Binding-site contacts:
Ligand atom C contacts residue ASN224 of chain 1.E at 3.6 Å.
Ligand atom O3P contacts residue ARG127 of chain 1.E at 2.8 Å (salt-bridge).
Ligand atom CB contacts residue TRP228 of chain 1.E at 3.7 Å (hydrophobic).
Ligand atom CB contacts residue ASN224 of chain 1.E at 3.6 Å.
Ligand atom O2P contacts residue TYR128 of chain 1.E at 2.5 Å (h-bond).
Ligand atom CA contacts residue ASN173 of chain 1.E at 3.7 Å.
Ligand atom O3P contacts residue ARG56 of chain 1.E at 2.9 Å (salt-bridge).
Ligand atom N contacts residue LEU172 of chain 1.E at 3.5 Å.
Ligand atom CD2 contacts residue ASN224 of chain 1.E at 3.2 Å.
Ligand atom N contacts residue ASN224 of chain 1.E at 2.7 Å (h-bond).
Ligand atom CE2 contacts residue LEU227 of chain 1.E at 3.4 Å (hydrophobic).
Ligand atom O contacts residue LEU220 of chain 1.E at 3.6 Å.
Ligand atom CB contacts residue ASN173 of chain 1.E at 3.2 Å.
Ligand atom CA contacts residue ASN224 of chain 1.E at 3.6 Å.
Ligand atom O contacts residue LEU172 of chain 1.E at 3.6 Å.
Ligand atom CD2 contacts residue ASP223 of chain 1.E at 3.6 Å.
Ligand atom P contacts residue ARG56 of chain 1.E at 3.7 Å.
Ligand atom P contacts residue TYR128 of chain 1.E at 3.7 Å.
Ligand atom CE2 contacts residue ASP223 of chain 1.E at 3.7 Å.
Ligand atom CB contacts residue ASN224 of chain 1.E at 3.7 Å.
Ligand atom OH contacts residue LEU227 of chain 1.E at 3.5 Å.
Ligand atom N contacts residue ASN173 of chain 1.E at 2.8 Å (h-bond).
Ligand atom O2P contacts residue ARG127 of chain 1.E at 2.9 Å (salt-bridge).
Ligand atom CA contacts residue ASN173 of chain 1.E at 3.5 Å.
Ligand atom CG contacts residue LEU216 of chain 1.E at 3.5 Å (hydrophobic).
Ligand atom OG contacts residue ASN173 of chain 1.E at 3.4 Å (h-bond).
Ligand atom C contacts residue ASN173 of chain 1.E at 3.6 Å.
Ligand atom O contacts residue LYS49 of chain 1.E at 3.6 Å (salt-bridge).
Ligand atom O contacts residue VAL176 of chain 1.E at 3.5 Å.
Ligand atom O contacts residue LEU227 of chain 1.E at 3.7 Å.
Ligand atom CA contacts residue ASN224 of chain 1.E at 3.5 Å.
Ligand atom OG contacts residue LYS120 of chain 1.E at 3.3 Å (salt-bridge).
Ligand atom O1P contacts residue ARG56 of chain 1.E at 2.9 Å (salt-bridge).
Ligand atom CB contacts residue ASN173 of chain 1.E at 3.5 Å.
Ligand atom CG contacts residue ASN224 of chain 1.E at 3.7 Å.
Ligand atom OG contacts residue TRP228 of chain 1.E at 3.0 Å (h-bond).
Ligand atom O contacts residue ASN224 of chain 1.E at 2.8 Å (h-bond).
Ligand atom CZ contacts residue LEU227 of chain 1.E at 3.6 Å (hydrophobic).
Ligand atom CA contacts residue LEU172 of chain 1.E at 3.5 Å (hydrophobic).
Ligand atom C contacts residue LEU172 of chain 1.E at 3.5 Å (hydrophobic).

This protein binds this small molecule.
Small molecule (SMILES): NC(=[NH2+])NCCC[C@H](N)C(=O)N[C@@H](CO)C(=O)N[C@@H](Cc1ccc(O)cc1)C(=O)N[C@@H](COP(=O)(O)O)C(=O)N[C@@H](CO)C(=O)N1CCC[C@H]1C=O

Sequence of chain 1.E:
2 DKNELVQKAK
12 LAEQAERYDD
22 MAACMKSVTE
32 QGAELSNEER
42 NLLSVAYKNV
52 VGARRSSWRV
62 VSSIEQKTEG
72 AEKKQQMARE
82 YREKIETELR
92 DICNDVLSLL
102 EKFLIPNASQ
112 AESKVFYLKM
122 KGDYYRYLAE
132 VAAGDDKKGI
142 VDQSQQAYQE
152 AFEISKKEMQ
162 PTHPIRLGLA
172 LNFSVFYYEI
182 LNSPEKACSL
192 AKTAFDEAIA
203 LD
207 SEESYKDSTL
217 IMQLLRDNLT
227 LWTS